A protein and the small-molecule ligand that binds it are described below.
Small molecule (SMILES): Nc1ncnc2c1ncn2[C@@H]1O[C@H](CO[P](=O)(O)O[C@H]2[C@@H](O)[C@H](n3cnc4c(N)ncnc43)O[C@@H]2CO[P](=O)(O)O[C@H]2[C@@H](O)[C@H](n3cnc4c(N)ncnc43)O[C@@H]2CO[P](=O)(O)O[C@H]2[C@@H](O)[C@H](n3cnc4c(N)ncnc43)O[C@@H]2CO[P](=O)(O)O[C@H]2[C@@H](O)[C@H](n3cnc4c(N)ncnc43)O[C@@H]2CO[P](=O)(O)O[C@H]2[C@@H](O)[C@H](n3cnc4c(N)ncnc43)O[C@@H]2CO[P](=O)(O)O[C@H]2[C@@H](O)[C@H](n3cnc4c(N)ncnc43)O[C@@H]2CO[P](=O)(O)O[C@H]2[C@@H](O)[C@H](n3cnc4c(N)ncnc43)O[C@@H]2CO[P](=O)(O)O[C@H]2[C@@H](O)[C@H](n3cnc4c(N)ncnc43)O[C@@H]2COP(=O)=O)[C@@H](O)[C@H]1O

Binding-site contacts:
Ligand atom C5 contacts residue ARG268 of chain 1.A at 3.1 Å.
Ligand atom N6 contacts residue GLY84 of chain 1.A at 2.9 Å (h-bond).
Ligand atom C5' contacts residue PRO241 of chain 1.A at 3.4 Å (hydrophobic).
Ligand atom C2 contacts residue HIS409 of chain 1.A at 3.3 Å.
Ligand atom OP1 contacts residue TYR539 of chain 1.A at 2.5 Å (h-bond).
Ligand atom O2' contacts residue THR351 of chain 1.A at 2.9 Å (h-bond).
Ligand atom O2' contacts residue ASP563 of chain 1.A at 2.6 Å (salt-bridge).
Ligand atom C8 contacts residue GLN505 of chain 1.A at 3.3 Å.
Ligand atom OP1 contacts residue GLY587 of chain 1.A at 3.3 Å.
Ligand atom C2' contacts residue THR142 of chain 1.A at 3.4 Å.
Ligand atom OP2 contacts residue ASN243 of chain 1.A at 2.9 Å (h-bond).
Ligand atom OP2 contacts residue ARG268 of chain 1.A at 3.3 Å (salt-bridge).
Ligand atom C6 contacts residue GLY84 of chain 1.A at 3.3 Å.
Ligand atom OP1 contacts residue SER506 of chain 1.A at 2.8 Å (h-bond).
Ligand atom C4 contacts residue GLN505 of chain 1.A at 3.4 Å.
Ligand atom OP1 contacts residue ASN540 of chain 1.A at 3.2 Å (h-bond).
Ligand atom N1 contacts residue HIS265 of chain 1.A at 3.3 Å.
Ligand atom N1 contacts residue HIS409 of chain 1.A at 3.2 Å.
Ligand atom O2' contacts residue GLN505 of chain 1.A at 3.0 Å (h-bond).
Ligand atom N7 contacts residue ARG268 of chain 1.A at 3.1 Å (salt-bridge).
Ligand atom C8 contacts residue ARG268 of chain 1.A at 3.3 Å.
Ligand atom C2 contacts residue THR405 of chain 1.A at 3.4 Å.
Ligand atom N6 contacts residue GLU22 of chain 1.A at 3.4 Å (salt-bridge).
Ligand atom C5' contacts residue ASN540 of chain 1.A at 3.0 Å.
Ligand atom N3 contacts residue THR405 of chain 1.A at 3.0 Å (h-bond).
Ligand atom N6 contacts residue ASP85 of chain 1.A at 2.7 Å (salt-bridge).
Ligand atom O5' contacts residue ASN540 of chain 1.A at 3.4 Å (h-bond).
Ligand atom O2' contacts residue VAL141 of chain 1.A at 3.2 Å.
Ligand atom C5' contacts residue ARG145 of chain 1.A at 3.0 Å.
Ligand atom N9 contacts residue GLN505 of chain 1.A at 3.3 Å (h-bond).
Ligand atom N3 contacts residue THR142 of chain 1.A at 2.9 Å (h-bond).
Ligand atom O2' contacts residue THR142 of chain 1.A at 3.0 Å (h-bond).
Ligand atom OP1 contacts residue THR349 of chain 1.A at 2.6 Å (h-bond).
Ligand atom OP1 contacts residue SER561 of chain 1.A at 3.0 Å (h-bond).
Ligand atom C1' contacts residue VAL141 of chain 1.A at 3.4 Å (hydrophobic).
Ligand atom OP2 contacts residue ASN540 of chain 1.A at 2.5 Å (h-bond).
Ligand atom O3' contacts residue THR351 of chain 1.A at 3.2 Å (h-bond).
Ligand atom OP1 contacts residue PHE588 of chain 1.A at 2.9 Å (h-bond).
Ligand atom C4 contacts residue ARG268 of chain 1.A at 3.4 Å.
Ligand atom OP1 contacts residue ASN243 of chain 1.A at 3.0 Å (h-bond).

Sequence of chain 1.A:
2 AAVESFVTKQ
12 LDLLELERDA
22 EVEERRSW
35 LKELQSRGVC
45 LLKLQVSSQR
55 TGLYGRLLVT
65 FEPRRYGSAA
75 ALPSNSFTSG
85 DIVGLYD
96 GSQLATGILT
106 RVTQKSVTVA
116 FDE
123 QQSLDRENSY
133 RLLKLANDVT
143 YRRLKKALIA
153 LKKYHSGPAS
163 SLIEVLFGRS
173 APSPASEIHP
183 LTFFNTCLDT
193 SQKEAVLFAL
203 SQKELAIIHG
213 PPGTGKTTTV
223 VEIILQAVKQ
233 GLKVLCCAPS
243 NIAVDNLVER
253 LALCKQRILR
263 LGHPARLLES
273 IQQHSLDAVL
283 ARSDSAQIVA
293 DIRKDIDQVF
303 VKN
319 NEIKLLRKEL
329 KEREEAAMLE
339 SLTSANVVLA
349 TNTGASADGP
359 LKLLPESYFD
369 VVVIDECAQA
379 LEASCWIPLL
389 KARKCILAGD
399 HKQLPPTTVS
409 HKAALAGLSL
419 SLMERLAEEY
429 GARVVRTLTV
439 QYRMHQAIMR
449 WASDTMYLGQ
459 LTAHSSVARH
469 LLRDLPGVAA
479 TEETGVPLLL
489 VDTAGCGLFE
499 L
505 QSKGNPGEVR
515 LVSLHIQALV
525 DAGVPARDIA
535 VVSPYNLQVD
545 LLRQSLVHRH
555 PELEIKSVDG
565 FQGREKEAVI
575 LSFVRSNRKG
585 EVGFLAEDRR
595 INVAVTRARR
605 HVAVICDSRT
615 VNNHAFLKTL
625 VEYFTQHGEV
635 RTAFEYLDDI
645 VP